Binding-site contacts:
Ligand atom C14 contacts residue ASN44 of chain 1.A at 4.1 Å.
Ligand atom C1 contacts residue MET91 of chain 1.A at 3.6 Å (hydrophobic).
Ligand atom N5 contacts residue ASP86 of chain 1.A at 4.1 Å.
Ligand atom C1 contacts residue GLY90 of chain 1.A at 3.6 Å.
Ligand atom C1 contacts residue LYS51 of chain 1.A at 4.1 Å.
Ligand atom C6 contacts residue ASP86 of chain 1.A at 3.9 Å.
Ligand atom N5 contacts residue ASN44 of chain 1.A at 4.2 Å.
Ligand atom C3 contacts residue ALA48 of chain 1.A at 3.9 Å (hydrophobic).
Ligand atom C6 contacts residue THR177 of chain 1.A at 3.9 Å.
Ligand atom C1 contacts residue ILE89 of chain 1.A at 3.9 Å (hydrophobic).
Ligand atom C3 contacts residue THR177 of chain 1.A at 4.0 Å.
Ligand atom N5 contacts residue THR177 of chain 1.A at 3.5 Å (h-bond).
Ligand atom S2 contacts residue ALA48 of chain 1.A at 3.8 Å.
Ligand atom N7 contacts residue SER45 of chain 1.A at 3.7 Å.
Ligand atom S2 contacts residue ILE89 of chain 1.A at 3.7 Å.
Ligand atom N7 contacts residue ASN44 of chain 1.A at 3.9 Å.
Ligand atom C6 contacts residue ASN44 of chain 1.A at 3.9 Å.
Ligand atom C15 contacts residue LEU100 of chain 1.A at 4.0 Å (hydrophobic).
Ligand atom C13 contacts residue ASN44 of chain 1.A at 4.0 Å.
Ligand atom N7 contacts residue THR177 of chain 1.A at 3.8 Å.
Ligand atom C3 contacts residue MET91 of chain 1.A at 4.1 Å (hydrophobic).
Ligand atom S2 contacts residue GLY90 of chain 1.A at 3.5 Å (h-bond).
Ligand atom S2 contacts residue MET91 of chain 1.A at 3.9 Å.
Ligand atom C15 contacts residue PHE131 of chain 1.A at 3.6 Å (hydrophobic).
Ligand atom C16 contacts residue PHE131 of chain 1.A at 3.5 Å (hydrophobic).
Ligand atom CL18 contacts residue PHE131 of chain 1.A at 4.0 Å.
Ligand atom CL18 contacts residue VAL143 of chain 1.A at 4.0 Å.
Ligand atom N7 contacts residue ASP86 of chain 1.A at 2.9 Å (salt-bridge).
Ligand atom C12 contacts residue ASN44 of chain 1.A at 4.1 Å.
Ligand atom S2 contacts residue THR177 of chain 1.A at 4.0 Å.
Ligand atom C16 contacts residue LEU100 of chain 1.A at 3.5 Å (hydrophobic).
Ligand atom N5 contacts residue ALA48 of chain 1.A at 3.5 Å.
Ligand atom C11 contacts residue MET91 of chain 1.A at 4.1 Å (hydrophobic).
Ligand atom C15 contacts residue ASN99 of chain 1.A at 4.2 Å.
Ligand atom N4 contacts residue MET91 of chain 1.A at 3.7 Å.
Ligand atom CL18 contacts residue LEU100 of chain 1.A at 3.9 Å.
Ligand atom N10 contacts residue ASN44 of chain 1.A at 3.6 Å.
Ligand atom CL18 contacts residue MET91 of chain 1.A at 3.8 Å.
Ligand atom C17 contacts residue LEU100 of chain 1.A at 3.8 Å (hydrophobic).
Ligand atom C17 contacts residue PHE131 of chain 1.A at 4.1 Å (hydrophobic).

A protein and the small-molecule ligand that binds it are described below.
Small molecule (SMILES): CSc1nc(N)nc(-c2ccccc2Cl)n1

Sequence of chain 1.A:
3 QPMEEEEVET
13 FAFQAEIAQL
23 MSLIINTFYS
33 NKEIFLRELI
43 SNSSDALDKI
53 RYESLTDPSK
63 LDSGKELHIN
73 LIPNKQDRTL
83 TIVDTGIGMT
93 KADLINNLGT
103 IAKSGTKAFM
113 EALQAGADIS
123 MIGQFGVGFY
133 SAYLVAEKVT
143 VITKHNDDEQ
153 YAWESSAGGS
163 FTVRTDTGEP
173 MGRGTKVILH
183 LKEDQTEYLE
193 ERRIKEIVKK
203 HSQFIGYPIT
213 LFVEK